Binding-site contacts:
Ligand atom C1 contacts residue VAL22 of chain 1.A at 4.4 Å (hydrophobic).
Ligand atom O6 contacts residue VAL22 of chain 1.A at 4.2 Å.
Ligand atom C4 contacts residue ASN19 of chain 1.A at 4.2 Å.
Ligand atom C7 contacts residue ASN19 of chain 1.A at 3.6 Å.
Ligand atom C3 contacts residue ASN19 of chain 1.A at 3.8 Å.
Ligand atom O5 contacts residue ASN19 of chain 1.A at 2.3 Å (h-bond).
Ligand atom O5 contacts residue VAL22 of chain 1.A at 3.6 Å.
Ligand atom O5 contacts residue GLU133 of chain 1.A at 4.5 Å.
Ligand atom N2 contacts residue ASN19 of chain 1.A at 2.9 Å (h-bond).
Ligand atom C6 contacts residue VAL22 of chain 1.A at 4.2 Å (hydrophobic).
Ligand atom O6 contacts residue LEU129 of chain 1.A at 4.4 Å.
Ligand atom C5 contacts residue VAL22 of chain 1.A at 4.5 Å (hydrophobic).
Ligand atom O7 contacts residue ASN19 of chain 1.A at 4.0 Å.
Ligand atom C2 contacts residue ASN19 of chain 1.A at 2.4 Å.
Ligand atom C5 contacts residue ASN19 of chain 1.A at 3.6 Å.
Ligand atom C1 contacts residue ASN19 of chain 1.A at 1.4 Å.

This protein binds this small molecule.
Small molecule (SMILES): CC(=O)N[C@@H]1[C@@H](O)[C@H](O)[C@@H](CO)O[C@H]1O

Sequence of chain 1.A:
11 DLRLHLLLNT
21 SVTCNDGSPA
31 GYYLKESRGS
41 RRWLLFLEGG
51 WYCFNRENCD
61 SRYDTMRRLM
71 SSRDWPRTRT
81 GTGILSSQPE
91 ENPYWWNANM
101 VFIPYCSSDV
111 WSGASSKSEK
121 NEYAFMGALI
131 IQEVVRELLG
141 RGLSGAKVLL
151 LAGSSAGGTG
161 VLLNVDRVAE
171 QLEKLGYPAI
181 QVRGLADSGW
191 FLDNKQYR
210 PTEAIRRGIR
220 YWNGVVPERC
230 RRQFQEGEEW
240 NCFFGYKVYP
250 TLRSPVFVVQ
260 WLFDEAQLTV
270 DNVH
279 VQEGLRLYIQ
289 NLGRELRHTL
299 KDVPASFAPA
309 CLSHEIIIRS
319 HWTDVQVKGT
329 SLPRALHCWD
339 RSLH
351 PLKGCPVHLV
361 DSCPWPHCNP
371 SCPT